Binding-site contacts:
Ligand atom C2 contacts residue ASN12 of chain 39.M at 3.3 Å.
Ligand atom O7 contacts residue ASN12 of chain 39.M at 3.6 Å.
Ligand atom O5 contacts residue ASN12 of chain 39.M at 2.8 Å (h-bond).
Ligand atom C7 contacts residue ASN12 of chain 39.M at 3.9 Å.
Ligand atom C1 contacts residue ASN12 of chain 39.M at 2.2 Å.
Ligand atom N2 contacts residue ASN12 of chain 39.M at 3.8 Å.
Ligand atom C5 contacts residue ASN12 of chain 39.M at 4.2 Å.

Sequence of chain 39.M:
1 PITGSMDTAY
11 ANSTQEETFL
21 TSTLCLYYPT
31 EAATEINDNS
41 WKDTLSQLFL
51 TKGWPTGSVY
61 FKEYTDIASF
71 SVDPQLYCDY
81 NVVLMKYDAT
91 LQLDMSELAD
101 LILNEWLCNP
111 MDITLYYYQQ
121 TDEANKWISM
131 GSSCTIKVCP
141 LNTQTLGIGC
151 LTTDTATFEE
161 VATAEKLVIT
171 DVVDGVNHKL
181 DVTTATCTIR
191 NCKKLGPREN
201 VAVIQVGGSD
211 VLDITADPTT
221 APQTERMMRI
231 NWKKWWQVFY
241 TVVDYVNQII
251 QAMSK

The small molecule below binds the protein below.
Small molecule (SMILES): CC(=O)N[C@H]1[C@H](O[C@H]2[C@H](O)[C@@H](NC(C)=O)CO[C@@H]2CO)O[C@H](CO)[C@@H](O)[C@@H]1O